The small molecule below binds the protein below.
Small molecule (SMILES): CC(=O)N[C@@H]1[C@@H](O)[C@H](O)[C@@H](CO)O[C@H]1O

Sequence of chain 1.A:
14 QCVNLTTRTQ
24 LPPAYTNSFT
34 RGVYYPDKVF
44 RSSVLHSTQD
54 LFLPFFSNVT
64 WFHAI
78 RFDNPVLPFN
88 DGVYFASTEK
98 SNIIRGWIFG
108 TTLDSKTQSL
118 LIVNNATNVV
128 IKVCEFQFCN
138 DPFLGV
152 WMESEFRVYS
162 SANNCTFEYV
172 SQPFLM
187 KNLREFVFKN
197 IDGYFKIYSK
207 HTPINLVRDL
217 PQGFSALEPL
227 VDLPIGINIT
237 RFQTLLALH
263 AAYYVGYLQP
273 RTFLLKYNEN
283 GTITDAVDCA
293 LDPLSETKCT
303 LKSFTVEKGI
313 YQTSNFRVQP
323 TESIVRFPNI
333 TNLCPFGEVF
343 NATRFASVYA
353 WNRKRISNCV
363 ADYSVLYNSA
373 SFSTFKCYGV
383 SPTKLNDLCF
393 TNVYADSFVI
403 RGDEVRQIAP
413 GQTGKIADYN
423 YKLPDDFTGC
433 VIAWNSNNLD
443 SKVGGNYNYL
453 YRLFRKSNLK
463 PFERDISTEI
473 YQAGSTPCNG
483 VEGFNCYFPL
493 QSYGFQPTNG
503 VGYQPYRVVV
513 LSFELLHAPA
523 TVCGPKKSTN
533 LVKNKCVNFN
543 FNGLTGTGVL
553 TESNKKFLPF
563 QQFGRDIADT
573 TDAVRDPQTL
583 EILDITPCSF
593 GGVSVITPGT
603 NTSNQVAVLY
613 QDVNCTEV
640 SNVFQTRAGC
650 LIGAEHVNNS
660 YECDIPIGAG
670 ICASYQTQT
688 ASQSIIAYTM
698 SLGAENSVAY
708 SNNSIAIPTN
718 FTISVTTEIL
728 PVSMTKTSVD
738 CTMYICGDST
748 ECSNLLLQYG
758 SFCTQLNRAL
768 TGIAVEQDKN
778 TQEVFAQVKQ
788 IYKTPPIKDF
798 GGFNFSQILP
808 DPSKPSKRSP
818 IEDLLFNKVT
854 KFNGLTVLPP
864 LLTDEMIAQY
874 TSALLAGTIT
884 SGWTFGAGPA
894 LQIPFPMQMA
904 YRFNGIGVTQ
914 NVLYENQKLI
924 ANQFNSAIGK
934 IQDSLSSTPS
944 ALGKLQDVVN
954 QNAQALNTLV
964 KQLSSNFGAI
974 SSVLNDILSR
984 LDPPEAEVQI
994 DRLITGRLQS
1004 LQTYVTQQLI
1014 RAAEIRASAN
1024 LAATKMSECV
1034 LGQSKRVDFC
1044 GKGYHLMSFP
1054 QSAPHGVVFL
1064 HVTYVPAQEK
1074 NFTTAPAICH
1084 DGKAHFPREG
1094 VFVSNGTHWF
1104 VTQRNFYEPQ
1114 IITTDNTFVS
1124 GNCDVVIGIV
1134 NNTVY

Binding-site contacts:
Ligand atom C8 contacts residue ASN801 of chain 1.A at 4.4 Å.
Ligand atom C8 contacts residue GLY799 of chain 1.A at 4.0 Å.
Ligand atom O5 contacts residue ASN801 of chain 1.A at 2.4 Å (h-bond).
Ligand atom O7 contacts residue GLY799 of chain 1.A at 3.2 Å (h-bond).
Ligand atom C3 contacts residue ASN801 of chain 1.A at 3.8 Å.
Ligand atom C5 contacts residue ASN801 of chain 1.A at 3.6 Å.
Ligand atom O7 contacts residue ASN928 of chain 1.A at 4.5 Å.
Ligand atom C1 contacts residue ASN801 of chain 1.A at 1.4 Å.
Ligand atom O7 contacts residue ASN801 of chain 1.A at 3.4 Å (h-bond).
Ligand atom C7 contacts residue GLY799 of chain 1.A at 4.0 Å.
Ligand atom C7 contacts residue ASN801 of chain 1.A at 3.3 Å.
Ligand atom C4 contacts residue ASN801 of chain 1.A at 4.2 Å.
Ligand atom C2 contacts residue ASN801 of chain 1.A at 2.5 Å.
Ligand atom O7 contacts residue PHE800 of chain 1.A at 4.4 Å.
Ligand atom C7 contacts residue PHE800 of chain 1.A at 4.4 Å (hydrophobic).
Ligand atom N2 contacts residue ASN801 of chain 1.A at 2.9 Å (h-bond).
Ligand atom C8 contacts residue PHE800 of chain 1.A at 3.5 Å (hydrophobic).